The small molecule below binds the protein below.
Small molecule (SMILES): COCCCNC(=O)c1nc(-c2ccc(S(=O)(=O)N3CCN(C)CC3)cc2)cnc1N

Sequence of chain 1.B:
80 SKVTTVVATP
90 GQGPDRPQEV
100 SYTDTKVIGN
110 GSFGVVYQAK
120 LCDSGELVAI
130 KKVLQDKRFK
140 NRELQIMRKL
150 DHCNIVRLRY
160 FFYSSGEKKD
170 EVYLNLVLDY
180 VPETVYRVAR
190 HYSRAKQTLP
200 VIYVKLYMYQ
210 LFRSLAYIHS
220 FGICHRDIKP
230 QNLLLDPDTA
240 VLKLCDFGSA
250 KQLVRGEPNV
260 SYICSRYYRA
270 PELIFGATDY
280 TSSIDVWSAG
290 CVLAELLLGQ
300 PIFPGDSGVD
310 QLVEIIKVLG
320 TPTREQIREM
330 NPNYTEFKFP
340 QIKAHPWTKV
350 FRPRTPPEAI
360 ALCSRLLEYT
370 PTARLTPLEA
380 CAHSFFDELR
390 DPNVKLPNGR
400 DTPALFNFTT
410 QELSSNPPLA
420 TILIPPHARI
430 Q

Binding-site contacts:
Ligand atom N31 contacts residue ALA128 of chain 1.B at 3.5 Å.
Ligand atom C19 contacts residue ALA128 of chain 1.B at 3.6 Å (hydrophobic).
Ligand atom C22 contacts residue CYS244 of chain 1.B at 3.8 Å (hydrophobic).
Ligand atom N21 contacts residue LEU233 of chain 1.B at 3.8 Å.
Ligand atom N18 contacts residue TYR179 of chain 1.B at 3.6 Å.
Ligand atom C20 contacts residue LEU233 of chain 1.B at 3.5 Å (hydrophobic).
Ligand atom C16 contacts residue VAL180 of chain 1.B at 3.9 Å (hydrophobic).
Ligand atom O9 contacts residue GLU182 of chain 1.B at 3.7 Å.
Ligand atom C17 contacts residue TYR179 of chain 1.B at 3.5 Å (hydrophobic).
Ligand atom O29 contacts residue GLN230 of chain 1.B at 3.8 Å.
Ligand atom N31 contacts residue LEU177 of chain 1.B at 3.9 Å.
Ligand atom N18 contacts residue ALA128 of chain 1.B at 3.5 Å.
Ligand atom C19 contacts residue ASP178 of chain 1.B at 3.6 Å.
Ligand atom O23 contacts residue CYS244 of chain 1.B at 3.1 Å.
Ligand atom C17 contacts residue VAL180 of chain 1.B at 3.3 Å (hydrophobic).
Ligand atom C14 contacts residue LEU233 of chain 1.B at 3.8 Å (hydrophobic).
Ligand atom N18 contacts residue VAL180 of chain 1.B at 3.5 Å (h-bond).
Ligand atom N6 contacts residue ARG186 of chain 1.B at 3.9 Å.
Ligand atom C19 contacts residue LEU233 of chain 1.B at 3.5 Å (hydrophobic).
Ligand atom N31 contacts residue ASP178 of chain 1.B at 2.7 Å (salt-bridge).
Ligand atom O9 contacts residue ARG186 of chain 1.B at 3.1 Å.
Ligand atom S7 contacts residue ARG186 of chain 1.B at 3.9 Å.
Ligand atom C27 contacts residue GLN230 of chain 1.B at 3.7 Å.
Ligand atom N18 contacts residue ASP178 of chain 1.B at 3.5 Å (salt-bridge).
Ligand atom N31 contacts residue VAL155 of chain 1.B at 3.7 Å.
Ligand atom C11 contacts residue ILE107 of chain 1.B at 3.7 Å (hydrophobic).
Ligand atom C15 contacts residue THR183 of chain 1.B at 3.7 Å.
Ligand atom C3 contacts residue TYR179 of chain 1.B at 3.5 Å (hydrophobic).
Ligand atom O9 contacts residue PRO181 of chain 1.B at 3.7 Å.
Ligand atom N18 contacts residue LEU233 of chain 1.B at 3.8 Å.
Ligand atom C15 contacts residue VAL180 of chain 1.B at 3.9 Å (hydrophobic).
Ligand atom C14 contacts residue VAL180 of chain 1.B at 3.1 Å (hydrophobic).
Ligand atom C6 contacts residue ARG186 of chain 1.B at 3.9 Å.
Ligand atom C13 contacts residue VAL180 of chain 1.B at 3.9 Å (hydrophobic).
Ligand atom O8 contacts residue ARG186 of chain 1.B at 3.8 Å.
Ligand atom C27 contacts residue LEU233 of chain 1.B at 3.9 Å (hydrophobic).
Ligand atom O23 contacts residue LEU177 of chain 1.B at 4.0 Å.
Ligand atom C6 contacts residue PRO181 of chain 1.B at 3.5 Å (hydrophobic).
Ligand atom C12 contacts residue ILE107 of chain 1.B at 3.6 Å (hydrophobic).
Ligand atom C15 contacts residue PRO181 of chain 1.B at 3.4 Å (hydrophobic).